This small molecule binds to this protein.
Small molecule (SMILES): N[C@H](CO)C(=O)O

Binding-site contacts:
Ligand atom OXT contacts residue SER180 of chain 1.B at 4.1 Å.
Ligand atom OXT contacts residue PHE124 of chain 1.B at 3.7 Å.
Ligand atom O contacts residue SER179 of chain 1.B at 3.3 Å.
Ligand atom OXT contacts residue SER123 of chain 1.B at 3.9 Å.
Ligand atom OXT contacts residue ARG130 of chain 1.B at 2.8 Å (salt-bridge).
Ligand atom OG contacts residue MET223 of chain 1.B at 4.3 Å.
Ligand atom C contacts residue TYR97 of chain 1.B at 3.2 Å (hydrophobic).
Ligand atom CB contacts residue SER180 of chain 1.B at 4.0 Å.
Ligand atom O contacts residue TYR97 of chain 1.B at 3.0 Å.
Ligand atom CA contacts residue SER123 of chain 1.B at 3.5 Å.
Ligand atom CA contacts residue ASP224 of chain 1.B at 3.6 Å.
Ligand atom O contacts residue SER180 of chain 1.B at 2.7 Å (h-bond).
Ligand atom N contacts residue TYR252 of chain 1.B at 3.6 Å.
Ligand atom N contacts residue TYR97 of chain 1.B at 4.2 Å.
Ligand atom OG contacts residue SER180 of chain 1.B at 3.3 Å (h-bond).
Ligand atom OG contacts residue ALA181 of chain 1.B at 3.5 Å (h-bond).
Ligand atom C contacts residue SER179 of chain 1.B at 4.5 Å.
Ligand atom CA contacts residue SER125 of chain 1.B at 3.8 Å.
Ligand atom CB contacts residue SER179 of chain 1.B at 3.8 Å.
Ligand atom O contacts residue ARG130 of chain 1.B at 3.0 Å (salt-bridge).
Ligand atom C contacts residue SER180 of chain 1.B at 3.7 Å.
Ligand atom OG contacts residue SER179 of chain 1.B at 3.8 Å.
Ligand atom OXT contacts residue TYR97 of chain 1.B at 3.4 Å.
Ligand atom N contacts residue SER123 of chain 1.B at 2.8 Å (h-bond).
Ligand atom N contacts residue SER125 of chain 1.B at 2.8 Å (h-bond).
Ligand atom OXT contacts residue SER125 of chain 1.B at 2.8 Å (h-bond).
Ligand atom N contacts residue PHE124 of chain 1.B at 4.4 Å.
Ligand atom C contacts residue ARG130 of chain 1.B at 3.5 Å.
Ligand atom CB contacts residue MET223 of chain 1.B at 3.5 Å (hydrophobic).
Ligand atom N contacts residue ASP224 of chain 1.B at 2.7 Å (salt-bridge).
Ligand atom CA contacts residue SER180 of chain 1.B at 4.5 Å.
Ligand atom C contacts residue SER123 of chain 1.B at 4.2 Å.
Ligand atom OG contacts residue SER125 of chain 1.B at 3.9 Å.
Ligand atom C contacts residue SER125 of chain 1.B at 3.8 Å.
Ligand atom CB contacts residue TYR97 of chain 1.B at 3.8 Å (hydrophobic).
Ligand atom CA contacts residue TYR97 of chain 1.B at 3.5 Å (hydrophobic).
Ligand atom CB contacts residue SER125 of chain 1.B at 4.4 Å.
Ligand atom CB contacts residue ASP224 of chain 1.B at 3.3 Å.
Ligand atom OG contacts residue ASP224 of chain 1.B at 2.8 Å (salt-bridge).

Sequence of chain 1.B:
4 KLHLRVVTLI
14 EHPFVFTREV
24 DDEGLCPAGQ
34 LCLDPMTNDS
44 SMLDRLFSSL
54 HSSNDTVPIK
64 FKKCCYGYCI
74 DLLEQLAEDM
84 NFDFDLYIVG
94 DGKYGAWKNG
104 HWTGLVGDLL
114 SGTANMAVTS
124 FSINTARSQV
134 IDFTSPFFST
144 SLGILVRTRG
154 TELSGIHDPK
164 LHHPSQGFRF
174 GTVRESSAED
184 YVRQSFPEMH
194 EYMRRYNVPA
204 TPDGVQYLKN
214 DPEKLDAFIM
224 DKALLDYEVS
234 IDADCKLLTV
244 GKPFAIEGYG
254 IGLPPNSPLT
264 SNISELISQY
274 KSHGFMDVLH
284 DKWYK